This protein binds this small molecule.
Small molecule (SMILES): CC(=O)N[C@H]1[C@H](O[C@H]2[C@H](O)[C@@H](NC(C)=O)CO[C@@H]2CO)O[C@H](CO)[C@@H](O[C@@H]2O[C@H](CO)[C@@H](O)[C@H](O)[C@@H]2O)[C@@H]1O

Binding-site contacts:
Ligand atom C3 contacts residue NAG2 of chain 1.YA at 3.6 Å.
Ligand atom N2 contacts residue NAG2 of chain 1.YA at 3.4 Å.
Ligand atom C8 contacts residue NAG2 of chain 1.YA at 4.1 Å.
Ligand atom C7 contacts residue SER357 of chain 1.F at 4.4 Å.
Ligand atom C8 contacts residue GLY358 of chain 1.F at 4.1 Å.
Ligand atom C1 contacts residue ASN361 of chain 1.F at 1.4 Å.
Ligand atom C8 contacts residue ASN361 of chain 1.F at 4.3 Å.
Ligand atom O7 contacts residue ASN361 of chain 1.F at 3.3 Å (h-bond).
Ligand atom C7 contacts residue GLY358 of chain 1.F at 4.3 Å.
Ligand atom C3 contacts residue ASN361 of chain 1.F at 3.8 Å.
Ligand atom C2 contacts residue ASN361 of chain 1.F at 2.4 Å.
Ligand atom C8 contacts residue SER357 of chain 1.F at 4.0 Å.
Ligand atom C2 contacts residue NAG2 of chain 1.YA at 4.1 Å.
Ligand atom C8 contacts residue NAG1 of chain 1.YA at 3.2 Å.
Ligand atom O7 contacts residue GLY358 of chain 1.F at 4.0 Å.
Ligand atom C5 contacts residue ASN361 of chain 1.F at 3.7 Å.
Ligand atom C7 contacts residue NAG2 of chain 1.YA at 4.1 Å.
Ligand atom O5 contacts residue ASN361 of chain 1.F at 2.4 Å (h-bond).
Ligand atom O6 contacts residue MAN4 of chain 1.YA at 4.2 Å.
Ligand atom C4 contacts residue ASN361 of chain 1.F at 4.2 Å.
Ligand atom C7 contacts residue ASN361 of chain 1.F at 3.2 Å.
Ligand atom N2 contacts residue ASN361 of chain 1.F at 2.8 Å (h-bond).
Ligand atom O3 contacts residue NAG2 of chain 1.YA at 3.0 Å.

Sequence of chain 1.F:
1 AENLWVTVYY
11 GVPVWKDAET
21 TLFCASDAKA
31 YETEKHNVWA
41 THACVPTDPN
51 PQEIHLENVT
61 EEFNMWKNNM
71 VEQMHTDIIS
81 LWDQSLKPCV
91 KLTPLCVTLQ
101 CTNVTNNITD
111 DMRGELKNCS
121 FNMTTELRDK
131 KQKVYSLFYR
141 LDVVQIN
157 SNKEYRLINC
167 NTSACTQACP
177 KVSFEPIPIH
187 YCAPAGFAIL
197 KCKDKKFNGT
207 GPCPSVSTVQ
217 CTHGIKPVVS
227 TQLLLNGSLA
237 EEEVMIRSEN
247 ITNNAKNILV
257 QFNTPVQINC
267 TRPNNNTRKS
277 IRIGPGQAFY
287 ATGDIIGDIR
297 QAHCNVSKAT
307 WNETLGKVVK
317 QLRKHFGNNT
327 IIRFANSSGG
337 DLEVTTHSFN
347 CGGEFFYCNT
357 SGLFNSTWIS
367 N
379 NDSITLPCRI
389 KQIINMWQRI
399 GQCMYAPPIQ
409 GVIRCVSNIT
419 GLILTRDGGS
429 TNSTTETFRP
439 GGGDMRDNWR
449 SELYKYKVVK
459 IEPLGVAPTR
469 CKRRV